Sequence of chain 1.D:
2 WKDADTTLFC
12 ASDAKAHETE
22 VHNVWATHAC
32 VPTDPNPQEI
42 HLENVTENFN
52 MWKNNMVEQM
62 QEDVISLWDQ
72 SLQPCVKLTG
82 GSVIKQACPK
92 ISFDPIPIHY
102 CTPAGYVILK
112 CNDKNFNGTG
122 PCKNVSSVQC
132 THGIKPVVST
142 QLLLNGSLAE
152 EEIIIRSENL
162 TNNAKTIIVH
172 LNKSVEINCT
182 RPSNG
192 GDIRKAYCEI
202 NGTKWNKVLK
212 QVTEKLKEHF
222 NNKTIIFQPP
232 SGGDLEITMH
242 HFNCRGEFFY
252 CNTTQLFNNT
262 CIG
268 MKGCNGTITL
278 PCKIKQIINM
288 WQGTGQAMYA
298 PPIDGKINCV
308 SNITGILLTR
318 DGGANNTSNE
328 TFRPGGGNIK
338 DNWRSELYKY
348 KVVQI

Binding-site contacts:
Ligand atom O7 contacts residue SER158 of chain 1.D at 3.0 Å (h-bond).
Ligand atom C3 contacts residue ASN118 of chain 1.D at 3.8 Å.
Ligand atom C3 contacts residue THR120 of chain 1.D at 3.6 Å.
Ligand atom C2 contacts residue THR120 of chain 1.D at 3.6 Å.
Ligand atom O7 contacts residue ASN160 of chain 1.D at 3.1 Å.
Ligand atom C7 contacts residue ASN160 of chain 1.D at 4.0 Å.
Ligand atom C5 contacts residue ASN118 of chain 1.D at 3.7 Å.
Ligand atom C2 contacts residue ASN118 of chain 1.D at 2.5 Å.
Ligand atom C8 contacts residue NAG1 of chain 1.Z at 3.9 Å.
Ligand atom C4 contacts residue ASN118 of chain 1.D at 4.2 Å.
Ligand atom C8 contacts residue ASN118 of chain 1.D at 3.9 Å.
Ligand atom C4 contacts residue THR120 of chain 1.D at 4.4 Å.
Ligand atom O5 contacts residue ASN118 of chain 1.D at 2.4 Å (h-bond).
Ligand atom C7 contacts residue ASN118 of chain 1.D at 3.6 Å.
Ligand atom N2 contacts residue THR120 of chain 1.D at 3.5 Å (h-bond).
Ligand atom C5 contacts residue THR120 of chain 1.D at 4.1 Å.
Ligand atom C7 contacts residue SER158 of chain 1.D at 4.1 Å.
Ligand atom O5 contacts residue THR120 of chain 1.D at 4.2 Å.
Ligand atom C8 contacts residue ASN160 of chain 1.D at 3.5 Å.
Ligand atom O7 contacts residue GLU159 of chain 1.D at 3.8 Å.
Ligand atom C1 contacts residue THR120 of chain 1.D at 3.3 Å.
Ligand atom N2 contacts residue ASN118 of chain 1.D at 2.9 Å (h-bond).
Ligand atom O7 contacts residue ASN118 of chain 1.D at 4.5 Å.
Ligand atom C1 contacts residue ASN118 of chain 1.D at 1.4 Å.

The small molecule below binds the protein below.
Small molecule (SMILES): CC(=O)N[C@@H]1[C@@H](O)[C@H](O)[C@@H](CO)O[C@H]1O